Binding-site contacts:
Ligand atom CD2 contacts residue ARG173 of chain 1.J at 3.8 Å.
Ligand atom SG contacts residue ZN1 of chain 1.EA at 2.4 Å.
Ligand atom CD2 contacts residue PHE174 of chain 1.J at 3.8 Å (hydrophobic).
Ligand atom CD2 contacts residue LEU320 of chain 1.J at 3.5 Å (hydrophobic).
Ligand atom NH2 contacts residue LEU43 of chain 1.J at 3.7 Å.
Ligand atom CD1 contacts residue SER46 of chain 1.J at 4.2 Å.
Ligand atom CB contacts residue ZN1 of chain 1.EA at 3.5 Å.
Ligand atom CG contacts residue LEU320 of chain 1.J at 3.6 Å (hydrophobic).
Ligand atom CA contacts residue ARG173 of chain 1.J at 3.8 Å.
Ligand atom SG contacts residue HIS321 of chain 1.J at 3.5 Å (h-bond).
Ligand atom O contacts residue ARG173 of chain 1.J at 2.8 Å (salt-bridge).
Ligand atom O contacts residue LEU320 of chain 1.J at 3.6 Å.
Ligand atom OXT contacts residue TYR166 of chain 1.I at 4.0 Å.
Ligand atom SG contacts residue ASP269 of chain 1.J at 3.0 Å (salt-bridge).
Ligand atom O contacts residue TYR166 of chain 1.I at 3.4 Å.
Ligand atom CA contacts residue TYR166 of chain 1.I at 4.0 Å (hydrophobic).
Ligand atom O contacts residue TYR166 of chain 1.I at 3.6 Å.
Ligand atom CB contacts residue MGM1 of chain 1.FA at 4.1 Å.
Ligand atom CD2 contacts residue MGM1 of chain 1.FA at 4.1 Å.
Ligand atom O contacts residue MGM1 of chain 1.FA at 3.3 Å.
Ligand atom C contacts residue GLN167 of chain 1.I at 3.9 Å.
Ligand atom N contacts residue HIS321 of chain 1.J at 4.0 Å.
Ligand atom CD1 contacts residue LEU320 of chain 1.J at 3.2 Å (hydrophobic).
Ligand atom C contacts residue TYR166 of chain 1.I at 3.6 Å (hydrophobic).
Ligand atom CD1 contacts residue MET124 of chain 1.J at 3.7 Å (hydrophobic).
Ligand atom CD2 contacts residue ALA123 of chain 1.J at 4.0 Å (hydrophobic).
Ligand atom O contacts residue GLN167 of chain 1.I at 2.8 Å (h-bond).
Ligand atom CD1 contacts residue ALA123 of chain 1.J at 3.9 Å (hydrophobic).
Ligand atom SG contacts residue LYS311 of chain 1.J at 4.0 Å.
Ligand atom SG contacts residue CYS271 of chain 1.J at 4.2 Å.
Ligand atom O contacts residue MGM1 of chain 1.FA at 3.7 Å.
Ligand atom NH2 contacts residue TYR40 of chain 1.J at 3.6 Å.
Ligand atom NH2 contacts residue SER42 of chain 1.J at 3.9 Å.
Ligand atom CB contacts residue HIS321 of chain 1.J at 3.6 Å.
Ligand atom N contacts residue TYR166 of chain 1.I at 3.9 Å.
Ligand atom N contacts residue LYS311 of chain 1.J at 3.6 Å.
Ligand atom CD2 contacts residue TRP275 of chain 1.J at 3.8 Å (hydrophobic).
Ligand atom C contacts residue ARG173 of chain 1.J at 3.7 Å.
Ligand atom N contacts residue ARG173 of chain 1.J at 4.2 Å.
Ligand atom CD2 contacts residue HIS121 of chain 1.J at 4.0 Å.

Sequence of chain 1.I:
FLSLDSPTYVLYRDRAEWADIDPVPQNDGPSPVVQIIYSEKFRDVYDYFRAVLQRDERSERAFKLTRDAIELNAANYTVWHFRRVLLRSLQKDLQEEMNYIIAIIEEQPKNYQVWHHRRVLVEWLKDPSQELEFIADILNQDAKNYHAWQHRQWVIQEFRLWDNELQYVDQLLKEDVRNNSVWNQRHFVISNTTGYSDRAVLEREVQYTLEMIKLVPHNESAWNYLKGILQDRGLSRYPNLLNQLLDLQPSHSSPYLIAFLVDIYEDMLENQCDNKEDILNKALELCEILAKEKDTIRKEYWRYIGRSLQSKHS

Sequence of chain 1.J:
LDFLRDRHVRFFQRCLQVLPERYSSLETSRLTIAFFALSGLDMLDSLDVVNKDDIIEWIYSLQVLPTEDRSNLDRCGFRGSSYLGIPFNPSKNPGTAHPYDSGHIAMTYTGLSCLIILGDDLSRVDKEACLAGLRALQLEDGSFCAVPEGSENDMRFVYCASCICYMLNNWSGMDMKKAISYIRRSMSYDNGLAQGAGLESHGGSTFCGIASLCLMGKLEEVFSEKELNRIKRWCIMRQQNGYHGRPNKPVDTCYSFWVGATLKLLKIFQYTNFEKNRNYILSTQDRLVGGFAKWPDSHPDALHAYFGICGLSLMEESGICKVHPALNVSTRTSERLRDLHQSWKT

The protein below binds the small molecule below.
Small molecule (SMILES): CC(C)C[C@H](NC(=O)[C@H](CC(C)C)NC(=O)[C@@H](NC(=O)[C@H](CS)NC(=O)[C@@H](N)CCCN=C(N)N)C(C)C)C(=O)O